Sequence of chain 1.A:
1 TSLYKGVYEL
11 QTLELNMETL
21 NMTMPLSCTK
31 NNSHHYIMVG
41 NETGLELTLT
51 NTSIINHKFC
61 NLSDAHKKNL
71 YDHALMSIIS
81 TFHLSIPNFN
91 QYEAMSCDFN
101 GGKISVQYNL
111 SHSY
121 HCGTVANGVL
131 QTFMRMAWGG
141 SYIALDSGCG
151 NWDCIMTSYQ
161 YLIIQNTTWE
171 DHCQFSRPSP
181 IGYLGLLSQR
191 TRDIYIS

This protein binds this small molecule.
Small molecule (SMILES): CC(=O)N[C@H]1[C@H](O[C@H]2[C@H](O)[C@@H](NC(C)=O)CO[C@@H]2CO)O[C@H](CO)[C@@H](O)[C@@H]1O

Binding-site contacts:
Ligand atom C7 contacts residue ASN109 of chain 1.A at 3.7 Å.
Ligand atom O6 contacts residue HIS112 of chain 1.A at 3.9 Å.
Ligand atom N2 contacts residue ASN109 of chain 1.A at 3.0 Å (h-bond).
Ligand atom O7 contacts residue ASN109 of chain 1.A at 4.0 Å.
Ligand atom C8 contacts residue ILE55 of chain 1.A at 3.5 Å (hydrophobic).
Ligand atom C1 contacts residue ASN109 of chain 1.A at 1.5 Å.
Ligand atom C8 contacts residue ASN56 of chain 1.A at 4.4 Å.
Ligand atom C1 contacts residue SER111 of chain 1.A at 3.6 Å.
Ligand atom O5 contacts residue SER111 of chain 1.A at 3.7 Å.
Ligand atom C4 contacts residue ASN109 of chain 1.A at 4.4 Å.
Ligand atom C2 contacts residue TYR161 of chain 1.A at 4.1 Å (hydrophobic).
Ligand atom C8 contacts residue SER53 of chain 1.A at 3.5 Å.
Ligand atom C6 contacts residue SER111 of chain 1.A at 3.9 Å.
Ligand atom O7 contacts residue LYS58 of chain 1.A at 4.3 Å.
Ligand atom C8 contacts residue TYR161 of chain 1.A at 3.7 Å (hydrophobic).
Ligand atom C7 contacts residue TYR161 of chain 1.A at 3.9 Å (hydrophobic).
Ligand atom C2 contacts residue ASN109 of chain 1.A at 2.5 Å.
Ligand atom C8 contacts residue GLN107 of chain 1.A at 3.8 Å.
Ligand atom C5 contacts residue SER111 of chain 1.A at 4.0 Å.
Ligand atom C3 contacts residue ASN109 of chain 1.A at 3.9 Å.
Ligand atom C3 contacts residue TYR161 of chain 1.A at 4.4 Å (hydrophobic).
Ligand atom C1 contacts residue TYR161 of chain 1.A at 4.1 Å (hydrophobic).
Ligand atom N2 contacts residue TYR161 of chain 1.A at 3.1 Å (h-bond).
Ligand atom O5 contacts residue ASN109 of chain 1.A at 2.4 Å (h-bond).
Ligand atom C5 contacts residue ASN109 of chain 1.A at 3.8 Å.
Ligand atom C6 contacts residue HIS112 of chain 1.A at 4.0 Å.
Ligand atom O5 contacts residue HIS112 of chain 1.A at 3.8 Å.